Binding-site contacts:
Ligand atom C61 contacts residue MG1 of chain 1.ABC at 3.4 Å.
Ligand atom O61 contacts residue MG1 of chain 1.ABC at 3.9 Å.

This small molecule binds to this protein.
Small molecule (SMILES): NC[C@@H]1O[C@H](O[C@H]2[C@@H](O)[C@H](O[C@@H]3[C@@H](O)[C@H](N)C[C@H](N)[C@H]3O[C@H]3O[C@H](CO)[C@@H](O)[C@H](O)[C@H]3N)O[C@@H]2CO)[C@H](N)[C@@H](O)[C@@H]1O